The small molecule below binds the protein below.
Small molecule (SMILES): CC(=O)N[C@H]1[C@H](O[C@H]2[C@H](O)[C@@H](NC(C)=O)CO[C@@H]2CO)O[C@H](CO)[C@@H](O)[C@@H]1O

Binding-site contacts:
Ligand atom C3 contacts residue ASN1061 of chain 1.F at 3.7 Å.
Ligand atom O3 contacts residue ASN1061 of chain 1.F at 3.6 Å (h-bond).
Ligand atom O3 contacts residue GLN882 of chain 1.C at 3.8 Å.
Ligand atom C1 contacts residue ASN1061 of chain 1.F at 1.4 Å.
Ligand atom N2 contacts residue ASN1061 of chain 1.F at 3.2 Å (h-bond).
Ligand atom C4 contacts residue ASN1061 of chain 1.F at 4.2 Å.
Ligand atom O6 contacts residue ASN1061 of chain 1.F at 3.9 Å.
Ligand atom C5 contacts residue ASN1061 of chain 1.F at 3.6 Å.
Ligand atom O5 contacts residue ASN1061 of chain 1.F at 2.4 Å (h-bond).
Ligand atom O3 contacts residue ALA693 of chain 1.F at 4.1 Å.
Ligand atom C7 contacts residue ASN1061 of chain 1.F at 4.2 Å.
Ligand atom C2 contacts residue ASN1061 of chain 1.F at 2.5 Å.

Sequence of chain 1.C:
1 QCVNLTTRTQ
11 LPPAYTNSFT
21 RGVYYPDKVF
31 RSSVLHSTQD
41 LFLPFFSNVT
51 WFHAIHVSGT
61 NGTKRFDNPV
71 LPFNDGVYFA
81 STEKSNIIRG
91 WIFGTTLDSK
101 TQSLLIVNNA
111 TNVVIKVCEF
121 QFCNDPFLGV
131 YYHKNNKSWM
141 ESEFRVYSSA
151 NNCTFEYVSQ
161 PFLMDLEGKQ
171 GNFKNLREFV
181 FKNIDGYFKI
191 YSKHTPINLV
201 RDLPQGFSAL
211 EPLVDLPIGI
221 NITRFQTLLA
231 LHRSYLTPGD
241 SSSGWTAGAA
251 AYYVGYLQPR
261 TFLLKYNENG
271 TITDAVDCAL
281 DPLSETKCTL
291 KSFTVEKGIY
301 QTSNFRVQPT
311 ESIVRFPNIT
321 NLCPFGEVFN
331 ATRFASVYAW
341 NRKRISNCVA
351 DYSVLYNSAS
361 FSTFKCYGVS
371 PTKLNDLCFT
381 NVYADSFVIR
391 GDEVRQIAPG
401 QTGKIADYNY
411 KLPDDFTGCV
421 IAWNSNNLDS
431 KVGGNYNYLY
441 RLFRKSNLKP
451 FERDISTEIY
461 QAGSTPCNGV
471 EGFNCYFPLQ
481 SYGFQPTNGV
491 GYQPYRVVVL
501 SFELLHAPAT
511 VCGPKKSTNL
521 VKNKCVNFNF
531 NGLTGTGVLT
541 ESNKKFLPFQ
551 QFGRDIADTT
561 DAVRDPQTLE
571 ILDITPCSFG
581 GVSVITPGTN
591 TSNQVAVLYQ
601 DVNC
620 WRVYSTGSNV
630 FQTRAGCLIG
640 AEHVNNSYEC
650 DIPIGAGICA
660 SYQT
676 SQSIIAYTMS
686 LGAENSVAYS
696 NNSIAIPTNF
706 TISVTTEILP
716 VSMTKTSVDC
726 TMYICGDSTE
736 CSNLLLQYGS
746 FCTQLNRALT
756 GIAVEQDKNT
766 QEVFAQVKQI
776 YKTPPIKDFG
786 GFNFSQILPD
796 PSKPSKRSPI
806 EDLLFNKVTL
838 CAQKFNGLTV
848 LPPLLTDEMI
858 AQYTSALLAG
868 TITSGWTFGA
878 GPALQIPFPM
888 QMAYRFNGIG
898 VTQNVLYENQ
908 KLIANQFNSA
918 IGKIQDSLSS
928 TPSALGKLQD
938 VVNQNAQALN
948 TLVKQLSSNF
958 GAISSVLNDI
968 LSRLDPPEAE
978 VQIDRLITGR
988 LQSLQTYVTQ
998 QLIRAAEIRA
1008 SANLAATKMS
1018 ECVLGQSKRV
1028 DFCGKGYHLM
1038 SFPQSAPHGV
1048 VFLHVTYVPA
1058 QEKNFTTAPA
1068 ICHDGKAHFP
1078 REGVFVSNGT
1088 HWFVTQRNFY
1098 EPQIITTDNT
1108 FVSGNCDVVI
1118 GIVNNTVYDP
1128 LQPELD

Sequence of chain 1.F:
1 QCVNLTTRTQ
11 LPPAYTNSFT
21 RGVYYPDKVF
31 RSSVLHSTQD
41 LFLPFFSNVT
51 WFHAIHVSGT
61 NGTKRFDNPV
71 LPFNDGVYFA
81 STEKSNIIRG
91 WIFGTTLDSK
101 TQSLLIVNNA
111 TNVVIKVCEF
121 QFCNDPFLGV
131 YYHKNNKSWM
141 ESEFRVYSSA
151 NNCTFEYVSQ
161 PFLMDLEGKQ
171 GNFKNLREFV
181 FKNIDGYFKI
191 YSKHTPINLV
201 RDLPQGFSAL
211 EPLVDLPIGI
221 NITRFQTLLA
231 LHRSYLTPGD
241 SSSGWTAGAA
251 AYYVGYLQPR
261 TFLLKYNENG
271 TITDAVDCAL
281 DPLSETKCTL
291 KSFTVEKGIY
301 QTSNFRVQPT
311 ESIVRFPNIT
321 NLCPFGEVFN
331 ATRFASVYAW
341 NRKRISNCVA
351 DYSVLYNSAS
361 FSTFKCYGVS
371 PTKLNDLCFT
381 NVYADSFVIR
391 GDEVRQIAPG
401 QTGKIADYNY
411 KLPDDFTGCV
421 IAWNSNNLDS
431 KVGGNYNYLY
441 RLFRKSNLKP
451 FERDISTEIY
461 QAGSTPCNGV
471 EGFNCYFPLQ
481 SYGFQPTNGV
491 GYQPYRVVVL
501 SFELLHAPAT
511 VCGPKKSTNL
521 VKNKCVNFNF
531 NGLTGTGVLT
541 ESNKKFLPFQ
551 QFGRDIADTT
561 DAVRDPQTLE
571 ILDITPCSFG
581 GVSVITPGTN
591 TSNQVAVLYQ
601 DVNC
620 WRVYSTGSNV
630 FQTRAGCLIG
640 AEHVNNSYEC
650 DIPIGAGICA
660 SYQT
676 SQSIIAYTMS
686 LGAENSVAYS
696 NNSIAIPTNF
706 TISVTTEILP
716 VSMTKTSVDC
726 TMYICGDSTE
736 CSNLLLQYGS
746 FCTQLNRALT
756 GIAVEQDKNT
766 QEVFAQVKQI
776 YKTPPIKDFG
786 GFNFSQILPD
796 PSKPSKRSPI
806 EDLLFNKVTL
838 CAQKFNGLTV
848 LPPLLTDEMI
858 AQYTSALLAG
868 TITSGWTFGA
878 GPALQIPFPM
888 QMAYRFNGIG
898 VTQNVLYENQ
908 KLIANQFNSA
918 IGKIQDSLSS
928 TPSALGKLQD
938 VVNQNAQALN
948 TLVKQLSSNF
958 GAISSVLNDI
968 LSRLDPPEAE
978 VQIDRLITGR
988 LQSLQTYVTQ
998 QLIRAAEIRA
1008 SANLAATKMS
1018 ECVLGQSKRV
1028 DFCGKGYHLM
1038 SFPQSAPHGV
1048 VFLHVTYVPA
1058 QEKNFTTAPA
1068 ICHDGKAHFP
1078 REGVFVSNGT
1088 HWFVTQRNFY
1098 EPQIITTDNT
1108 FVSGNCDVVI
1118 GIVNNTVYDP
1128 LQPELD